Binding-site contacts:
Ligand atom O5 contacts residue SER267 of chain 1.E at 3.8 Å.
Ligand atom C5 contacts residue ASN153 of chain 1.E at 3.7 Å.
Ligand atom C4 contacts residue ASN153 of chain 1.E at 4.3 Å.
Ligand atom C8 contacts residue ASN153 of chain 1.E at 2.9 Å.
Ligand atom O7 contacts residue ASN153 of chain 1.E at 3.9 Å.
Ligand atom C5 contacts residue SER267 of chain 1.E at 3.9 Å.
Ligand atom O6 contacts residue SER267 of chain 1.E at 3.3 Å.
Ligand atom C7 contacts residue ASN153 of chain 1.E at 3.0 Å.
Ligand atom C3 contacts residue ASN153 of chain 1.E at 3.8 Å.
Ligand atom C1 contacts residue VAL151 of chain 1.E at 4.3 Å (hydrophobic).
Ligand atom N2 contacts residue ASN153 of chain 1.E at 2.9 Å (h-bond).
Ligand atom C8 contacts residue VAL151 of chain 1.E at 4.4 Å (hydrophobic).
Ligand atom C1 contacts residue SER267 of chain 1.E at 4.2 Å.
Ligand atom O5 contacts residue ASN153 of chain 1.E at 2.4 Å (h-bond).
Ligand atom C1 contacts residue ASN153 of chain 1.E at 1.4 Å.
Ligand atom C6 contacts residue SER267 of chain 1.E at 4.0 Å.
Ligand atom C2 contacts residue ASN153 of chain 1.E at 2.5 Å.

This protein binds this small molecule.
Small molecule (SMILES): CC(=O)N[C@@H]1[C@@H](O)[C@H](O)[C@@H](CO)O[C@H]1O

Sequence of chain 1.E:
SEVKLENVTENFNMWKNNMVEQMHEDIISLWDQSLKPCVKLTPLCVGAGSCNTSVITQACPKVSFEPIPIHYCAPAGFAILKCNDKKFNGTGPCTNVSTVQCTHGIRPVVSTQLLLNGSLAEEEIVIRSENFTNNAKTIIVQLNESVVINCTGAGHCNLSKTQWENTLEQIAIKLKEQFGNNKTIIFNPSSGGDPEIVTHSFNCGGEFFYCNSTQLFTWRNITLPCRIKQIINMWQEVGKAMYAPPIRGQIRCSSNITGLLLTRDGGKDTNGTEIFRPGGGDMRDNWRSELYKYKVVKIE